This small molecule binds to this protein.
Small molecule (SMILES): CC(=O)N[C@@H]1[C@@H](O)[C@H](O)[C@@H](CO)O[C@H]1O

Sequence of chain 1.A:
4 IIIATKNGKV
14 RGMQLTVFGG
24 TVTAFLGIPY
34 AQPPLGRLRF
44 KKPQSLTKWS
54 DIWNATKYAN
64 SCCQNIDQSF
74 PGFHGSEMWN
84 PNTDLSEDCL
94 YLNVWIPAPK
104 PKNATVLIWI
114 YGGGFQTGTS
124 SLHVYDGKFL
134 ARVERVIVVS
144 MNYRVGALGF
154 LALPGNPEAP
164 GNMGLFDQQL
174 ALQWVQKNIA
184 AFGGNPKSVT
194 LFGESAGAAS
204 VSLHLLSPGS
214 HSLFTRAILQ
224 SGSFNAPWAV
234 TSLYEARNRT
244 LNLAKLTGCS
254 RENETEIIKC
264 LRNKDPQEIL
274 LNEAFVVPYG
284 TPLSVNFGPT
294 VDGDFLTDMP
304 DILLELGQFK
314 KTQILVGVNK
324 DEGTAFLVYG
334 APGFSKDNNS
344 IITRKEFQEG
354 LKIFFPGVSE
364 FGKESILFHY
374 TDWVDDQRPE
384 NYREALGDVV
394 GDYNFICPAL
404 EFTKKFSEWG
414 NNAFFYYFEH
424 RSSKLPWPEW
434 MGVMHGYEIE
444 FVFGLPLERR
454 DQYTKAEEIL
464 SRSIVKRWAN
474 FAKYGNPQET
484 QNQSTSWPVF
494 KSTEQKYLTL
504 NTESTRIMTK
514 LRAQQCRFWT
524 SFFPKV

Binding-site contacts:
Ligand atom O7 contacts residue THR258 of chain 1.A at 4.2 Å.
Ligand atom N2 contacts residue ASN256 of chain 1.A at 3.0 Å (h-bond).
Ligand atom C2 contacts residue ASN256 of chain 1.A at 2.6 Å.
Ligand atom C7 contacts residue GLU259 of chain 1.A at 4.2 Å.
Ligand atom C4 contacts residue ASN256 of chain 1.A at 4.3 Å.
Ligand atom O5 contacts residue ASN256 of chain 1.A at 2.3 Å (h-bond).
Ligand atom C8 contacts residue GLU259 of chain 1.A at 3.7 Å.
Ligand atom C5 contacts residue ASN256 of chain 1.A at 3.6 Å.
Ligand atom N2 contacts residue GLU259 of chain 1.A at 3.9 Å.
Ligand atom C1 contacts residue ASN256 of chain 1.A at 1.4 Å.
Ligand atom C3 contacts residue ASN256 of chain 1.A at 3.9 Å.
Ligand atom C7 contacts residue ASN256 of chain 1.A at 4.3 Å.